Binding-site contacts:
Ligand atom C2 contacts residue ASN13 of chain 1.A at 2.4 Å.
Ligand atom N2 contacts residue ASN13 of chain 1.A at 2.9 Å (h-bond).
Ligand atom C3 contacts residue ASN13 of chain 1.A at 3.8 Å.
Ligand atom O5 contacts residue ASN13 of chain 1.A at 2.4 Å (h-bond).
Ligand atom C4 contacts residue ASN13 of chain 1.A at 4.2 Å.
Ligand atom O7 contacts residue ASN13 of chain 1.A at 3.9 Å.
Ligand atom C1 contacts residue ASN13 of chain 1.A at 1.4 Å.
Ligand atom C7 contacts residue ASN13 of chain 1.A at 3.8 Å.
Ligand atom C5 contacts residue ASN13 of chain 1.A at 3.7 Å.

Sequence of chain 1.A:
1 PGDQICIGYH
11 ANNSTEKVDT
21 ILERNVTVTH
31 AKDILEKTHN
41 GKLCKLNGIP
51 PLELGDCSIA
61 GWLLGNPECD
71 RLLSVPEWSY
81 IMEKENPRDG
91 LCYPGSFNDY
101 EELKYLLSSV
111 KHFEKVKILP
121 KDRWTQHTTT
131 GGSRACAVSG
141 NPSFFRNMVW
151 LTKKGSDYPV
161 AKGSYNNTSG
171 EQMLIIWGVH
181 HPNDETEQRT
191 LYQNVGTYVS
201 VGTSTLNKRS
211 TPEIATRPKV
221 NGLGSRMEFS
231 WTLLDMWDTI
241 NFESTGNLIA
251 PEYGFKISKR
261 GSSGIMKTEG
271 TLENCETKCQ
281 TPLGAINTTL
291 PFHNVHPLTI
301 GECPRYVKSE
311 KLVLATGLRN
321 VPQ

This protein binds this small molecule.
Small molecule (SMILES): CC(=O)N[C@@H]1[C@@H](O)[C@H](O)[C@@H](CO)O[C@H]1O